The small molecule below binds the protein below.
Small molecule (SMILES): CC(=O)N[C@H]1[C@H](O[C@H]2[C@H](O)[C@@H](NC(C)=O)CO[C@@H]2CO)O[C@H](CO)[C@@H](O)[C@@H]1O

Binding-site contacts:
Ligand atom C6 contacts residue SER102 of chain 1.H at 4.3 Å.
Ligand atom C4 contacts residue ASN100 of chain 1.H at 4.2 Å.
Ligand atom C1 contacts residue ASN100 of chain 1.H at 1.4 Å.
Ligand atom C5 contacts residue SER102 of chain 1.H at 4.0 Å.
Ligand atom C8 contacts residue ASN100 of chain 1.H at 4.2 Å.
Ligand atom C7 contacts residue ASN100 of chain 1.H at 3.1 Å.
Ligand atom C1 contacts residue SER102 of chain 1.H at 3.3 Å.
Ligand atom C2 contacts residue ASN100 of chain 1.H at 2.4 Å.
Ligand atom O5 contacts residue SER102 of chain 1.H at 3.0 Å (h-bond).
Ligand atom O7 contacts residue ASN100 of chain 1.H at 3.2 Å (h-bond).
Ligand atom O5 contacts residue ASN100 of chain 1.H at 2.4 Å (h-bond).
Ligand atom C5 contacts residue ASN100 of chain 1.H at 3.6 Å.
Ligand atom C3 contacts residue ASN100 of chain 1.H at 3.6 Å.
Ligand atom N2 contacts residue ASN100 of chain 1.H at 2.8 Å (h-bond).

Sequence of chain 1.H:
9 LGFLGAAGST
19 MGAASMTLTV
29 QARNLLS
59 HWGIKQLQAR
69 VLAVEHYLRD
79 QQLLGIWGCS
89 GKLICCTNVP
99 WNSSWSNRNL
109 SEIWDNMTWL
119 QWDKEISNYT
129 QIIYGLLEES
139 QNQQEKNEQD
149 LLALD